Binding-site contacts:
Ligand atom O6 contacts residue ASP392 of chain 2.A at 2.8 Å (salt-bridge).
Ligand atom O5 contacts residue MET389 of chain 2.A at 3.7 Å.
Ligand atom N2 contacts residue GLN382 of chain 2.A at 4.1 Å.
Ligand atom O5 contacts residue GLN382 of chain 2.A at 4.3 Å.
Ligand atom C7 contacts residue ASN386 of chain 2.A at 3.4 Å.
Ligand atom C2 contacts residue GLN382 of chain 2.A at 3.8 Å.
Ligand atom C6 contacts residue TYR378 of chain 2.A at 3.9 Å (hydrophobic).
Ligand atom O6 contacts residue SER388 of chain 2.A at 4.1 Å.
Ligand atom O6 contacts residue TYR393 of chain 2.A at 4.3 Å.
Ligand atom O7 contacts residue ASN386 of chain 2.A at 4.2 Å.
Ligand atom O6 contacts residue TYR378 of chain 2.A at 4.3 Å.
Ligand atom O7 contacts residue GLU381 of chain 2.A at 4.0 Å.
Ligand atom C8 contacts residue GLU381 of chain 2.A at 4.0 Å.
Ligand atom C3 contacts residue TYR378 of chain 2.A at 4.3 Å (hydrophobic).
Ligand atom C6 contacts residue ASP392 of chain 2.A at 3.8 Å.
Ligand atom O6 contacts residue MET389 of chain 2.A at 3.1 Å.
Ligand atom C5 contacts residue TYR378 of chain 2.A at 4.1 Å (hydrophobic).
Ligand atom N2 contacts residue ASN386 of chain 2.A at 3.0 Å (h-bond).
Ligand atom O6 contacts residue GLN382 of chain 2.A at 3.1 Å (h-bond).
Ligand atom C5 contacts residue ASN386 of chain 2.A at 3.7 Å.
Ligand atom C4 contacts residue TYR378 of chain 2.A at 4.0 Å (hydrophobic).
Ligand atom C4 contacts residue ASN386 of chain 2.A at 4.2 Å.
Ligand atom C8 contacts residue GLN382 of chain 2.A at 3.8 Å.
Ligand atom C1 contacts residue ASN386 of chain 2.A at 1.4 Å.
Ligand atom C5 contacts residue ASP392 of chain 2.A at 4.1 Å.
Ligand atom O7 contacts residue ASP392 of chain 2.A at 4.2 Å.
Ligand atom O7 contacts residue GLN382 of chain 2.A at 3.2 Å.
Ligand atom C6 contacts residue GLN382 of chain 2.A at 4.2 Å.
Ligand atom C2 contacts residue ASN386 of chain 2.A at 2.5 Å.
Ligand atom C5 contacts residue SER388 of chain 2.A at 4.4 Å.
Ligand atom C3 contacts residue ASN386 of chain 2.A at 3.8 Å.
Ligand atom C8 contacts residue ASN386 of chain 2.A at 3.7 Å.
Ligand atom C1 contacts residue TYR378 of chain 2.A at 3.9 Å (hydrophobic).
Ligand atom C6 contacts residue MET389 of chain 2.A at 4.2 Å (hydrophobic).
Ligand atom C1 contacts residue GLN382 of chain 2.A at 3.7 Å.
Ligand atom C7 contacts residue GLN382 of chain 2.A at 3.6 Å.
Ligand atom C6 contacts residue TYR393 of chain 2.A at 4.4 Å (hydrophobic).
Ligand atom O5 contacts residue ASN386 of chain 2.A at 2.4 Å (h-bond).
Ligand atom C7 contacts residue GLU381 of chain 2.A at 4.4 Å.
Ligand atom O5 contacts residue TYR378 of chain 2.A at 4.0 Å.

A protein and the small-molecule ligand that binds it are described below.
Small molecule (SMILES): CC(=O)N[C@H]1[C@H](O[C@H]2[C@H](O)[C@@H](NC(C)=O)CO[C@@H]2CO)O[C@H](CO)[C@@H](O)[C@@H]1O

Sequence of chain 2.A:
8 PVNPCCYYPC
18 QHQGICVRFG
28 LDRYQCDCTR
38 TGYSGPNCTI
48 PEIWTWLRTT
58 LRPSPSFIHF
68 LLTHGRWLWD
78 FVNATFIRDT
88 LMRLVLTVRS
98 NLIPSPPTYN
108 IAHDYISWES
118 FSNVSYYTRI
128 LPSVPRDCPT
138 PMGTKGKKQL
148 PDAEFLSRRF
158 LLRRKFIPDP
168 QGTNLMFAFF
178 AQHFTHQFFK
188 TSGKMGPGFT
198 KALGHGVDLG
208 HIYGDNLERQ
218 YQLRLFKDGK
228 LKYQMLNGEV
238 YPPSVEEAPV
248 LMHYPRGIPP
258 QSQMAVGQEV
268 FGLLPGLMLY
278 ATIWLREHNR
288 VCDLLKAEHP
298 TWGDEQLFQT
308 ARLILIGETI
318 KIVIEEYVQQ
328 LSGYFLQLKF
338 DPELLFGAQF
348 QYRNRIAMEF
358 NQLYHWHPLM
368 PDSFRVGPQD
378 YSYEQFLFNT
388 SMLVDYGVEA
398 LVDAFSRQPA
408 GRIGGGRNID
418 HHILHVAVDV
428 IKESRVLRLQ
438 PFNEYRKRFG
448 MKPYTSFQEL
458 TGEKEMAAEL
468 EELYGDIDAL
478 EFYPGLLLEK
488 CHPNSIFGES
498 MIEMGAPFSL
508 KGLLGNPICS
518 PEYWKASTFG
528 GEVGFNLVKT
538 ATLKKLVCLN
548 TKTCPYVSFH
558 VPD